Binding-site contacts:
Ligand atom C5 contacts residue GLY92 of chain 1.A at 3.6 Å.
Ligand atom C5' contacts residue MET180 of chain 1.A at 3.9 Å (hydrophobic).
Ligand atom N7 contacts residue GLY92 of chain 1.A at 3.5 Å (h-bond).
Ligand atom N1 contacts residue PHE159 of chain 1.A at 3.8 Å.
Ligand atom N9 contacts residue CYS91 of chain 1.A at 3.9 Å.
Ligand atom C4 contacts residue VAL178 of chain 1.A at 3.8 Å (hydrophobic).
Ligand atom C5 contacts residue VAL178 of chain 1.A at 3.6 Å (hydrophobic).
Ligand atom O2' contacts residue GLU181 of chain 1.A at 2.5 Å (salt-bridge).
Ligand atom C5 contacts residue CYS91 of chain 1.A at 3.8 Å (hydrophobic).
Ligand atom C8 contacts residue CYS91 of chain 1.A at 3.2 Å (hydrophobic).
Ligand atom O4' contacts residue ARG43 of chain 5.A at 3.0 Å (salt-bridge).
Ligand atom O5' contacts residue ARG43 of chain 5.A at 3.8 Å.
Ligand atom O2' contacts residue ARG87 of chain 1.A at 3.7 Å.
Ligand atom C1' contacts residue THR90 of chain 1.A at 3.7 Å.
Ligand atom C4' contacts residue ARG43 of chain 5.A at 3.3 Å.
Ligand atom O4' contacts residue THR90 of chain 1.A at 3.8 Å.
Ligand atom C2 contacts residue VAL178 of chain 1.A at 3.9 Å (hydrophobic).
Ligand atom N9 contacts residue THR90 of chain 1.A at 3.7 Å.
Ligand atom N3 contacts residue PHE159 of chain 1.A at 3.9 Å.
Ligand atom C2 contacts residue PHE159 of chain 1.A at 3.6 Å (hydrophobic).
Ligand atom O5' contacts residue PHE159 of chain 1.A at 3.2 Å.
Ligand atom N7 contacts residue CYS91 of chain 1.A at 3.1 Å.
Ligand atom C3' contacts residue GLU181 of chain 1.A at 3.2 Å.
Ligand atom O5' contacts residue HIS4 of chain 5.A at 2.6 Å (h-bond).
Ligand atom O2' contacts residue MET180 of chain 1.A at 2.9 Å (h-bond).
Ligand atom C8 contacts residue THR90 of chain 1.A at 3.2 Å.
Ligand atom C6 contacts residue VAL178 of chain 1.A at 3.6 Å (hydrophobic).
Ligand atom N3 contacts residue VAL178 of chain 1.A at 3.9 Å.
Ligand atom C5' contacts residue HIS4 of chain 5.A at 3.6 Å.
Ligand atom O2' contacts residue GLU179 of chain 1.A at 3.1 Å.
Ligand atom N1 contacts residue VAL178 of chain 1.A at 3.7 Å.
Ligand atom N6 contacts residue GLY92 of chain 1.A at 3.3 Å.
Ligand atom N7 contacts residue SER203 of chain 1.A at 3.9 Å.
Ligand atom C2' contacts residue GLU181 of chain 1.A at 3.7 Å.
Ligand atom N3 contacts residue MET180 of chain 1.A at 3.7 Å.
Ligand atom C2' contacts residue MET180 of chain 1.A at 3.6 Å (hydrophobic).
Ligand atom O3' contacts residue GLU181 of chain 1.A at 2.6 Å (salt-bridge).
Ligand atom C6 contacts residue GLY92 of chain 1.A at 3.7 Å.
Ligand atom C5' contacts residue PHE159 of chain 1.A at 3.6 Å (hydrophobic).
Ligand atom N3 contacts residue GLU179 of chain 1.A at 3.6 Å.

A protein and the small-molecule ligand that binds it are described below.
Small molecule (SMILES): Nc1ncnc2c1ncn2[C@@H]1O[C@H](CO)[C@@H](O)[C@H]1O

Sequence of chain 1.A:
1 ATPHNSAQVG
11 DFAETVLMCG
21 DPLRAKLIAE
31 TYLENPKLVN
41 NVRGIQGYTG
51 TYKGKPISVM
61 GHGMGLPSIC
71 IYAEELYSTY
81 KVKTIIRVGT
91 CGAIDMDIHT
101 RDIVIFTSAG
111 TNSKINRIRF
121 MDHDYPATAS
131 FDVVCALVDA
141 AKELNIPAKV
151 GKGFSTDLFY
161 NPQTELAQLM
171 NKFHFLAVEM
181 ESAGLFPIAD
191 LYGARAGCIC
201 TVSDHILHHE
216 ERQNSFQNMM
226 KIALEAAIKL

Sequence of chain 5.A:
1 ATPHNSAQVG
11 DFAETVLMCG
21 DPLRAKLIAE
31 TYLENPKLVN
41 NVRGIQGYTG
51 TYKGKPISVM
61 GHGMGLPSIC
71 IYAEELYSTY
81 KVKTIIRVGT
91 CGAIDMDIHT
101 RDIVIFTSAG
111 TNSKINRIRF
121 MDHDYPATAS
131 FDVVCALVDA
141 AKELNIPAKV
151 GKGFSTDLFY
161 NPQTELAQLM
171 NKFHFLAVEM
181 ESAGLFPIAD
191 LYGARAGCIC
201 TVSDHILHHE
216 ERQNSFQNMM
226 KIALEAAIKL